This protein binds this small molecule.
Small molecule (SMILES): CC(=O)N[C@@H]1[C@@H](O)[C@H](O)[C@@H](CO)O[C@H]1O

Sequence of chain 1.A:
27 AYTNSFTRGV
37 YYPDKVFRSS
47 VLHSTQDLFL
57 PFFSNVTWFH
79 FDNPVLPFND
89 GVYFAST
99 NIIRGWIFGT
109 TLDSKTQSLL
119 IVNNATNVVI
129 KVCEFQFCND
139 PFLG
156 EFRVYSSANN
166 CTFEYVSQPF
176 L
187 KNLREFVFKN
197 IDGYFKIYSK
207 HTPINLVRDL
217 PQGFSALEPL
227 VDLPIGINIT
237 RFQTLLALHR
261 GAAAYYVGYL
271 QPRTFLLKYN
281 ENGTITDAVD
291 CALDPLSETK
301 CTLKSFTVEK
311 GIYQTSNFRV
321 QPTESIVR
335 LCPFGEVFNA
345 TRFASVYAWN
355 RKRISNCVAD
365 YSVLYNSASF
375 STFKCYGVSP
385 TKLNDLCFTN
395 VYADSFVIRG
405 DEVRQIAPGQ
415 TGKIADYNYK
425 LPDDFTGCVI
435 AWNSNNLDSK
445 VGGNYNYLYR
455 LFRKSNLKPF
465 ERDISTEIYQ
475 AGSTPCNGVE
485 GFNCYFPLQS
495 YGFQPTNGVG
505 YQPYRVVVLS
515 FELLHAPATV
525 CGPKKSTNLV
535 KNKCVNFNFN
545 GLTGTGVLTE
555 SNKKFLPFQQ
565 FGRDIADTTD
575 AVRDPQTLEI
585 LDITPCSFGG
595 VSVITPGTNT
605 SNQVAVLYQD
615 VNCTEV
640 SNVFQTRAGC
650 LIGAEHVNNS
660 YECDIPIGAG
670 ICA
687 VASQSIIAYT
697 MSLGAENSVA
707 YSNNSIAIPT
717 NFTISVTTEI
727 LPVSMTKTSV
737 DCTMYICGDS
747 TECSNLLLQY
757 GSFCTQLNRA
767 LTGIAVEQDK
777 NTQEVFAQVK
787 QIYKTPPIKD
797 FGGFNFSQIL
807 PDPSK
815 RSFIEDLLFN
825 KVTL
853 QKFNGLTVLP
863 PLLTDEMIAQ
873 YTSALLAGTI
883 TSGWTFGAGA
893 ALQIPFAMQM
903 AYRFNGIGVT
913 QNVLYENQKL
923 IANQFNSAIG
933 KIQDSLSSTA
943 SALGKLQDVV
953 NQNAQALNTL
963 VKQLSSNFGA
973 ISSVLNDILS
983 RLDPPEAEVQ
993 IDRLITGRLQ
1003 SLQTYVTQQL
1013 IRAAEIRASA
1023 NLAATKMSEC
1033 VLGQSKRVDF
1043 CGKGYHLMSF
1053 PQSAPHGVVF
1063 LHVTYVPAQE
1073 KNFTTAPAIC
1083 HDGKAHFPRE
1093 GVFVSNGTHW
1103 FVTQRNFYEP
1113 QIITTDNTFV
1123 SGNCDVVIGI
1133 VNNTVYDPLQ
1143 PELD

Binding-site contacts:
Ligand atom C2 contacts residue THR124 of chain 1.A at 3.9 Å.
Ligand atom O7 contacts residue ASN122 of chain 1.A at 3.1 Å (h-bond).
Ligand atom O5 contacts residue ASN122 of chain 1.A at 2.3 Å (h-bond).
Ligand atom C5 contacts residue ASN125 of chain 1.A at 4.4 Å.
Ligand atom C8 contacts residue ASN122 of chain 1.A at 3.7 Å.
Ligand atom O6 contacts residue ASN122 of chain 1.A at 4.5 Å.
Ligand atom C7 contacts residue ASN122 of chain 1.A at 3.2 Å.
Ligand atom C2 contacts residue ASN122 of chain 1.A at 2.5 Å.
Ligand atom C1 contacts residue THR124 of chain 1.A at 3.9 Å.
Ligand atom O6 contacts residue VAL171 of chain 1.A at 3.8 Å.
Ligand atom N2 contacts residue THR124 of chain 1.A at 3.1 Å.
Ligand atom C4 contacts residue ASN122 of chain 1.A at 4.2 Å.
Ligand atom C8 contacts residue THR124 of chain 1.A at 3.8 Å.
Ligand atom C5 contacts residue ASN122 of chain 1.A at 3.6 Å.
Ligand atom C3 contacts residue THR124 of chain 1.A at 4.3 Å.
Ligand atom C7 contacts residue THR124 of chain 1.A at 3.9 Å.
Ligand atom C1 contacts residue ASN125 of chain 1.A at 4.4 Å.
Ligand atom O6 contacts residue VAL127 of chain 1.A at 3.8 Å.
Ligand atom C5 contacts residue VAL171 of chain 1.A at 4.4 Å (hydrophobic).
Ligand atom C1 contacts residue ASN122 of chain 1.A at 1.4 Å.
Ligand atom N2 contacts residue ASN122 of chain 1.A at 2.9 Å (h-bond).
Ligand atom C3 contacts residue ASN122 of chain 1.A at 3.8 Å.
Ligand atom C6 contacts residue VAL171 of chain 1.A at 3.6 Å (hydrophobic).